This protein binds this small molecule.
Small molecule (SMILES): CN(C)Cc1ccc(OCc2ccc3ccc(N)nc3c2)cc1

Sequence of chain 1.B:
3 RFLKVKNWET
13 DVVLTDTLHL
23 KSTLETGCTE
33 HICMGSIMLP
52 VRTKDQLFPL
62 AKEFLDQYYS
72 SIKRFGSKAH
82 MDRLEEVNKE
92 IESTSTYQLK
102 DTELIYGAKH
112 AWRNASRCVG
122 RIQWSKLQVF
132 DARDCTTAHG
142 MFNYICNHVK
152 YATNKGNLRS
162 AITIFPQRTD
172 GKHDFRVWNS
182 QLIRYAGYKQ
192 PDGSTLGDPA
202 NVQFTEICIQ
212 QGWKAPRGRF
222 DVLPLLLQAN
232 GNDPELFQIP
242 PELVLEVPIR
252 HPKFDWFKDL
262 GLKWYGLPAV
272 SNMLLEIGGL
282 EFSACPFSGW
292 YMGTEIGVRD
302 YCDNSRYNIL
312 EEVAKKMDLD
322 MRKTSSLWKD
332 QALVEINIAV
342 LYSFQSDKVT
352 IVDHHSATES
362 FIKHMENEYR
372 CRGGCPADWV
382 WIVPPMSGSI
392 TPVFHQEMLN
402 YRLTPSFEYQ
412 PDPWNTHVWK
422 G

Binding-site contacts:
Ligand atom C02 contacts residue PRO269 of chain 1.B at 4.1 Å (hydrophobic).
Ligand atom C04 contacts residue HEM1 of chain 1.G at 3.2 Å.
Ligand atom C25 contacts residue HEM1 of chain 1.G at 3.7 Å.
Ligand atom N02 contacts residue PRO269 of chain 1.B at 3.8 Å.
Ligand atom C25 contacts residue TRP382 of chain 1.B at 4.0 Å (hydrophobic).
Ligand atom C29 contacts residue MET40 of chain 1.B at 3.9 Å (hydrophobic).
Ligand atom N02 contacts residue TRP291 of chain 1.B at 2.5 Å (h-bond).
Ligand atom C26 contacts residue HEM1 of chain 1.G at 3.4 Å.
Ligand atom C08 contacts residue VAL271 of chain 1.B at 3.6 Å (hydrophobic).
Ligand atom C02 contacts residue TRP291 of chain 1.B at 3.6 Å (hydrophobic).
Ligand atom O12 contacts residue HEM1 of chain 1.G at 3.5 Å (h-bond).
Ligand atom O12 contacts residue VAL271 of chain 1.B at 3.8 Å.
Ligand atom C05 contacts residue HEM1 of chain 1.G at 3.6 Å.
Ligand atom C07 contacts residue PHE288 of chain 1.B at 3.9 Å (hydrophobic).
Ligand atom C09 contacts residue HEM1 of chain 1.G at 3.4 Å.
Ligand atom C02 contacts residue GLU296 of chain 1.B at 3.3 Å.
Ligand atom C06 contacts residue VAL271 of chain 1.B at 3.8 Å (hydrophobic).
Ligand atom N02 contacts residue HEM1 of chain 1.G at 3.6 Å.
Ligand atom C11 contacts residue HEM1 of chain 1.G at 3.5 Å.
Ligand atom C10 contacts residue GLU296 of chain 1.B at 3.6 Å.
Ligand atom C11 contacts residue VAL271 of chain 1.B at 4.1 Å (hydrophobic).
Ligand atom C21 contacts residue HEM1 of chain 1.G at 3.4 Å.
Ligand atom C06 contacts residue PHE288 of chain 1.B at 3.5 Å (hydrophobic).
Ligand atom N02 contacts residue GLU296 of chain 1.B at 2.6 Å (salt-bridge).
Ligand atom C22 contacts residue HEM1 of chain 1.G at 3.8 Å.
Ligand atom C07 contacts residue HEM1 of chain 1.G at 3.5 Å.
Ligand atom C07 contacts residue VAL271 of chain 1.B at 3.4 Å (hydrophobic).
Ligand atom N01 contacts residue GLU296 of chain 1.B at 2.8 Å (salt-bridge).
Ligand atom C27 contacts residue MET40 of chain 1.B at 3.5 Å (hydrophobic).
Ligand atom C03 contacts residue TRP291 of chain 1.B at 3.9 Å (hydrophobic).
Ligand atom C02 contacts residue HEM1 of chain 1.G at 3.5 Å.
Ligand atom C10 contacts residue HEM1 of chain 1.G at 3.7 Å.
Ligand atom N02 contacts residue MET293 of chain 1.B at 3.9 Å.
Ligand atom C09 contacts residue GLU296 of chain 1.B at 3.6 Å.
Ligand atom C08 contacts residue HEM1 of chain 1.G at 3.7 Å.
Ligand atom C06 contacts residue HEM1 of chain 1.G at 3.2 Å.
Ligand atom N01 contacts residue HEM1 of chain 1.G at 3.6 Å.
Ligand atom C25 contacts residue TYR410 of chain 1.B at 4.0 Å (hydrophobic).
Ligand atom N02 contacts residue TYR292 of chain 1.B at 3.5 Å.
Ligand atom C03 contacts residue HEM1 of chain 1.G at 3.0 Å.